This protein binds this small molecule.
Small molecule (SMILES): COC(=O)Nc1nc2ccc(C(=O)c3cccs3)cc2[nH]1

Sequence of chain 1.C:
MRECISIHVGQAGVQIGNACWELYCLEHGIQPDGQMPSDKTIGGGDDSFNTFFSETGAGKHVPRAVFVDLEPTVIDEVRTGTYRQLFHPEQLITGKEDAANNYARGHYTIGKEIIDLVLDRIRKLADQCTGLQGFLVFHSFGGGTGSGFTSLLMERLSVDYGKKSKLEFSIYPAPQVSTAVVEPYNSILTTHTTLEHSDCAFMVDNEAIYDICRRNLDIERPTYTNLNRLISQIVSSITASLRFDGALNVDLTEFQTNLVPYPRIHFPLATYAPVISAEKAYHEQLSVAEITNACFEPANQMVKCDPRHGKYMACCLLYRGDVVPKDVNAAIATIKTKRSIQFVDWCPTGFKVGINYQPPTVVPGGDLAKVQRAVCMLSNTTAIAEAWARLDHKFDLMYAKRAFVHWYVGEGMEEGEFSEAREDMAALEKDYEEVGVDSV

Sequence of chain 1.D:
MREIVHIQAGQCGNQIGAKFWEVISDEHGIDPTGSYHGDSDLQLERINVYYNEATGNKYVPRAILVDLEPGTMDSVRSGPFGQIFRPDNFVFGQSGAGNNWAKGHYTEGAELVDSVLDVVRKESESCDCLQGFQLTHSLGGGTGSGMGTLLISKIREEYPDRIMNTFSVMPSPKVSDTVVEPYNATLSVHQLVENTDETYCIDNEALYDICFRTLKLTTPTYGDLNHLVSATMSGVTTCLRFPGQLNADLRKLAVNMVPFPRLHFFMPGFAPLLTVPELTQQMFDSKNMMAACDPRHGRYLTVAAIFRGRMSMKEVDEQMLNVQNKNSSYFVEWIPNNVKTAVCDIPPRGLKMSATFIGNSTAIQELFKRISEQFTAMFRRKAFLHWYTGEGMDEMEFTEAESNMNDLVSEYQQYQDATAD

Binding-site contacts:
Ligand atom O2 contacts residue VAL236 of chain 1.D at 3.1 Å (h-bond).
Ligand atom N2 contacts residue TYR200 of chain 1.D at 3.0 Å (h-bond).
Ligand atom O1 contacts residue CYS239 of chain 1.D at 3.2 Å (h-bond).
Ligand atom O3 contacts residue ASN165 of chain 1.D at 2.9 Å (h-bond).
Ligand atom N1 contacts residue TYR200 of chain 1.D at 3.5 Å (h-bond).
Ligand atom C9 contacts residue TYR200 of chain 1.D at 3.6 Å (hydrophobic).
Ligand atom C12 contacts residue GLU198 of chain 1.D at 3.1 Å.
Ligand atom C13 contacts residue ASN165 of chain 1.D at 3.6 Å.
Ligand atom N3 contacts residue ASN165 of chain 1.D at 3.4 Å (h-bond).
Ligand atom O1 contacts residue ILE316 of chain 1.D at 3.0 Å.
Ligand atom C6 contacts residue LEU253 of chain 1.D at 3.8 Å (hydrophobic).
Ligand atom C3 contacts residue ALA315 of chain 1.D at 3.5 Å (hydrophobic).
Ligand atom C2 contacts residue THR351 of chain 1.D at 3.2 Å.
Ligand atom C3 contacts residue ALA352 of chain 1.D at 3.6 Å (hydrophobic).
Ligand atom C1 contacts residue LYS350 of chain 1.D at 3.7 Å.
Ligand atom N3 contacts residue TYR200 of chain 1.D at 3.1 Å (h-bond).
Ligand atom C13 contacts residue TYR200 of chain 1.D at 3.7 Å (hydrophobic).
Ligand atom C9 contacts residue LEU253 of chain 1.D at 3.6 Å (hydrophobic).
Ligand atom N2 contacts residue GLU198 of chain 1.D at 2.9 Å (salt-bridge).
Ligand atom C5 contacts residue ILE316 of chain 1.D at 3.7 Å (hydrophobic).
Ligand atom C10 contacts residue LEU253 of chain 1.D at 3.7 Å (hydrophobic).
Ligand atom C3 contacts residue ILE316 of chain 1.D at 3.6 Å (hydrophobic).
Ligand atom C7 contacts residue CYS239 of chain 1.D at 3.5 Å (hydrophobic).
Ligand atom N1 contacts residue LEU253 of chain 1.D at 3.6 Å.
Ligand atom N1 contacts residue VAL236 of chain 1.D at 2.9 Å (h-bond).
Ligand atom C8 contacts residue LEU253 of chain 1.D at 3.5 Å (hydrophobic).
Ligand atom C7 contacts residue VAL236 of chain 1.D at 3.5 Å (hydrophobic).
Ligand atom C2 contacts residue ALA352 of chain 1.D at 3.2 Å (hydrophobic).
Ligand atom C14 contacts residue GLN134 of chain 1.D at 3.1 Å.
Ligand atom C11 contacts residue LEU253 of chain 1.D at 3.7 Å (hydrophobic).
Ligand atom C11 contacts residue ALA314 of chain 1.D at 3.7 Å (hydrophobic).
Ligand atom C14 contacts residue PHE167 of chain 1.D at 3.8 Å (hydrophobic).
Ligand atom N2 contacts residue LEU253 of chain 1.D at 3.7 Å.
Ligand atom C12 contacts residue TYR200 of chain 1.D at 2.9 Å (hydrophobic).
Ligand atom O2 contacts residue LEU240 of chain 1.D at 3.4 Å.
Ligand atom N3 contacts residue GLU198 of chain 1.D at 2.7 Å (salt-bridge).
Ligand atom C2 contacts residue ALA315 of chain 1.D at 3.5 Å (hydrophobic).
Ligand atom C8 contacts residue VAL236 of chain 1.D at 3.5 Å (hydrophobic).
Ligand atom C2 contacts residue LYS350 of chain 1.D at 3.5 Å.
Ligand atom S contacts residue LEU246 of chain 1.D at 3.5 Å.